Binding-site contacts:
Ligand atom O2B contacts residue SER282 of chain 1.A at 3.1 Å.
Ligand atom C1 contacts residue TPW1 of chain 1.C at 3.4 Å.
Ligand atom C2A contacts residue TYR377 of chain 1.A at 3.7 Å (hydrophobic).
Ligand atom CAP contacts residue ASP572 of chain 1.A at 3.5 Å.
Ligand atom O7A contacts residue ARG373 of chain 1.A at 3.0 Å (salt-bridge).
Ligand atom O2B contacts residue ARG284 of chain 1.A at 3.3 Å (salt-bridge).
Ligand atom O4A contacts residue LYS575 of chain 1.A at 2.8 Å (salt-bridge).
Ligand atom O2A contacts residue ARG428 of chain 1.A at 2.9 Å (salt-bridge).
Ligand atom O8A contacts residue SER285 of chain 1.A at 2.7 Å (h-bond).
Ligand atom O5P contacts residue GLY444 of chain 1.A at 3.4 Å.
Ligand atom O3A contacts residue ARG284 of chain 1.A at 3.3 Å.
Ligand atom N1A contacts residue ALA374 of chain 1.A at 3.6 Å.
Ligand atom N3A contacts residue SER282 of chain 1.A at 3.7 Å.
Ligand atom C4A contacts residue SER282 of chain 1.A at 3.6 Å.
Ligand atom O9A contacts residue ARG284 of chain 1.A at 3.5 Å (salt-bridge).
Ligand atom O9A contacts residue ARG373 of chain 1.A at 3.5 Å (salt-bridge).
Ligand atom P3B contacts residue SER285 of chain 1.A at 3.5 Å.
Ligand atom OAP contacts residue ASP572 of chain 1.A at 2.7 Å (salt-bridge).
Ligand atom C6P contacts residue ASP572 of chain 1.A at 3.6 Å.
Ligand atom O2B contacts residue ARG373 of chain 1.A at 3.6 Å (salt-bridge).
Ligand atom O3B contacts residue ARG373 of chain 1.A at 3.5 Å (salt-bridge).
Ligand atom O2B contacts residue GLY281 of chain 1.A at 3.6 Å.
Ligand atom O5B contacts residue ARG284 of chain 1.A at 3.7 Å.
Ligand atom O9P contacts residue GLN304 of chain 1.A at 3.4 Å (h-bond).
Ligand atom O9A contacts residue SER285 of chain 1.A at 3.0 Å (h-bond).
Ligand atom N7A contacts residue GLY281 of chain 1.A at 3.5 Å (h-bond).
Ligand atom C2 contacts residue GLN504 of chain 1.A at 3.0 Å.
Ligand atom N1A contacts residue TYR377 of chain 1.A at 3.5 Å.
Ligand atom O3 contacts residue TPW1 of chain 1.C at 3.5 Å.
Ligand atom C7P contacts residue TYR303 of chain 1.A at 3.6 Å (hydrophobic).
Ligand atom CEP contacts residue GLN304 of chain 1.A at 3.5 Å.
Ligand atom O9P contacts residue GLN266 of chain 1.A at 2.8 Å (h-bond).
Ligand atom O5A contacts residue ARG284 of chain 1.A at 3.0 Å (salt-bridge).
Ligand atom O1 contacts residue GLN139 of chain 1.B at 3.2 Å (h-bond).
Ligand atom O1 contacts residue TPW1 of chain 1.C at 3.3 Å (h-bond).
Ligand atom C8A contacts residue GLY281 of chain 1.A at 3.2 Å.
Ligand atom C4 contacts residue LEU577 of chain 1.A at 3.5 Å (hydrophobic).
Ligand atom O4B contacts residue LEU429 of chain 1.A at 3.5 Å.
Ligand atom O3 contacts residue GLY54 of chain 1.B at 3.0 Å (h-bond).
Ligand atom CAP contacts residue ARG428 of chain 1.A at 3.5 Å.

Sequence of chain 1.A:
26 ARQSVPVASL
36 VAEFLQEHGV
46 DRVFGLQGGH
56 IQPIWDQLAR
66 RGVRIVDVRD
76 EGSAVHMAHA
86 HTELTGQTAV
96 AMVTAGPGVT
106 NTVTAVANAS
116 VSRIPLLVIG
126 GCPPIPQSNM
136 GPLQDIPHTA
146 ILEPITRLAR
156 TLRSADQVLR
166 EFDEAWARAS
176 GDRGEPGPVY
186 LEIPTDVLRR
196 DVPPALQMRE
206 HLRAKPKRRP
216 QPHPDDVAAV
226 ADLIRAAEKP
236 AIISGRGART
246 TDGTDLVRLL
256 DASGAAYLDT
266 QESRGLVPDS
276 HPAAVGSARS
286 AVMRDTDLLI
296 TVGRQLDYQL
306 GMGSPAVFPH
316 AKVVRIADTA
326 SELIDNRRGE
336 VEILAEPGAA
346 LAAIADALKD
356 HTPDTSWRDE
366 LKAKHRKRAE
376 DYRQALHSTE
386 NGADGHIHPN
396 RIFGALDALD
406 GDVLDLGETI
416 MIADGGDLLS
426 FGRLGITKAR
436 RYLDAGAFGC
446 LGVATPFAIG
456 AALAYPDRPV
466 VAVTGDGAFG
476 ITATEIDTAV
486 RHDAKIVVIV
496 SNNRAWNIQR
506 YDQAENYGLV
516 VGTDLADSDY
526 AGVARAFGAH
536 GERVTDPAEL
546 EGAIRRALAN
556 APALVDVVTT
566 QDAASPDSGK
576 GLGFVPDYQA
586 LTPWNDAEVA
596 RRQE

Sequence of chain 1.B:
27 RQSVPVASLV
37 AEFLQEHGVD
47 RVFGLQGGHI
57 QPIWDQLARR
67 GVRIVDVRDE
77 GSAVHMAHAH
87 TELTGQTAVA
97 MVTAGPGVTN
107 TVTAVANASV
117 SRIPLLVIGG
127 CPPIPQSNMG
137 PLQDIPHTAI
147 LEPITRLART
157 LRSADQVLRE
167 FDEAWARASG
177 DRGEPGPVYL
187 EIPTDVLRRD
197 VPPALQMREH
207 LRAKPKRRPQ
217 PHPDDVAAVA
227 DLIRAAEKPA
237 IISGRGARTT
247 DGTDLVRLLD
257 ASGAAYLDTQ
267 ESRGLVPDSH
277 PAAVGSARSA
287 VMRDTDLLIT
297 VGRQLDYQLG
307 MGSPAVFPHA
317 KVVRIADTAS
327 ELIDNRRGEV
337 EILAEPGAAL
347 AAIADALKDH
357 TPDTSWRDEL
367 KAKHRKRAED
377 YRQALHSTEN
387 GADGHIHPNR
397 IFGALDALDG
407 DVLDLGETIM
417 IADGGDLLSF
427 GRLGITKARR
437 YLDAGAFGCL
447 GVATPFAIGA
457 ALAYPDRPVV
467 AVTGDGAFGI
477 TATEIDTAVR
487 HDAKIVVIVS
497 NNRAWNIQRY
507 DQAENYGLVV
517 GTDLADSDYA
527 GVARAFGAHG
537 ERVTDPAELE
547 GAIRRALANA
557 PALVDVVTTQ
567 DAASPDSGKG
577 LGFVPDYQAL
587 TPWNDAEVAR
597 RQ

This small molecule binds to this protein.
Small molecule (SMILES): CC(C)(O)C(=O)SCCNC(=O)CCNC(=O)[C@H](O)C(C)(C)COP(=O)(O)OP(=O)(O)OC[C@H]1O[C@@H](n2cnc3c(N)ncnc32)[C@H](O)[C@@H]1OP(=O)(O)O